Sequence of chain 1.F:
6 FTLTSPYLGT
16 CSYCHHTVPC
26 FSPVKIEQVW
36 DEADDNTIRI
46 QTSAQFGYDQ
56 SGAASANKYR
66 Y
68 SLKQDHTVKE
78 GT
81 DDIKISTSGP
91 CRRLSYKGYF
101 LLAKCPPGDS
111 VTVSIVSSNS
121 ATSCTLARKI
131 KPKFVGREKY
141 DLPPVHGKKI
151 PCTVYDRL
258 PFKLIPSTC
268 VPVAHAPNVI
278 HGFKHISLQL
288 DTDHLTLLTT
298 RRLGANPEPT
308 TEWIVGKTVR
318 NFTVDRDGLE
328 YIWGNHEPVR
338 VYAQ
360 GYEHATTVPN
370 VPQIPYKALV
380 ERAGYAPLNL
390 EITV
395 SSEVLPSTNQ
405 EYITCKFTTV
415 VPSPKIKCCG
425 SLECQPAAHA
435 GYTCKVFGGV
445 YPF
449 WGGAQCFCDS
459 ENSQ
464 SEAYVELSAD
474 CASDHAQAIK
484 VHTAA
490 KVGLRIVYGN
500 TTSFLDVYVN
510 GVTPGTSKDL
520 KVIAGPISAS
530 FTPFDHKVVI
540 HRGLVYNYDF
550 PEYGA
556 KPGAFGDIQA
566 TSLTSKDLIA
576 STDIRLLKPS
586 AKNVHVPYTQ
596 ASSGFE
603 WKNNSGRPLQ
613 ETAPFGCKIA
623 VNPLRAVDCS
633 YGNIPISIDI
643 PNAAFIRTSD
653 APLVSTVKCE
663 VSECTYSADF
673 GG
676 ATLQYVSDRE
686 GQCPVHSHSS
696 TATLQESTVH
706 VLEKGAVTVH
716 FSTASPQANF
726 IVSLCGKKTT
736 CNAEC

Binding-site contacts:
Ligand atom O7 contacts residue ASN318 of chain 1.F at 3.2 Å (h-bond).
Ligand atom C8 contacts residue VAL316 of chain 1.F at 3.8 Å (hydrophobic).
Ligand atom C2 contacts residue ASN318 of chain 1.F at 2.8 Å.
Ligand atom N2 contacts residue ASN318 of chain 1.F at 3.5 Å (h-bond).
Ligand atom C6 contacts residue HIS282 of chain 1.F at 3.4 Å.
Ligand atom C5 contacts residue ASN318 of chain 1.F at 3.5 Å.
Ligand atom C6 contacts residue ASN318 of chain 1.F at 3.8 Å.
Ligand atom O6 contacts residue HIS282 of chain 1.F at 2.9 Å (h-bond).
Ligand atom O6 contacts residue ASN318 of chain 1.F at 4.3 Å.
Ligand atom C5 contacts residue SER284 of chain 1.F at 3.9 Å.
Ligand atom C5 contacts residue HIS282 of chain 1.F at 4.4 Å.
Ligand atom O5 contacts residue SER284 of chain 1.F at 3.2 Å.
Ligand atom C6 contacts residue SER284 of chain 1.F at 4.1 Å.
Ligand atom C1 contacts residue HIS282 of chain 1.F at 4.2 Å.
Ligand atom C8 contacts residue ASN318 of chain 1.F at 4.1 Å.
Ligand atom C1 contacts residue SER284 of chain 1.F at 4.2 Å.
Ligand atom O5 contacts residue ASN318 of chain 1.F at 2.4 Å (h-bond).
Ligand atom C4 contacts residue ASN318 of chain 1.F at 4.2 Å.
Ligand atom C1 contacts residue ASN318 of chain 1.F at 1.5 Å.
Ligand atom C3 contacts residue ASN318 of chain 1.F at 4.0 Å.
Ligand atom C7 contacts residue ASN318 of chain 1.F at 3.4 Å.

This protein binds this small molecule.
Small molecule (SMILES): CC(=O)N[C@H]1[C@H](O[C@H]2[C@H](O)[C@@H](NC(C)=O)CO[C@@H]2CO)O[C@H](CO)[C@@H](O[C@@H]2O[C@H](CO)[C@@H](O)[C@H](O[C@H]3O[C@H](CO)[C@@H](O)[C@H](O)[C@@H]3O)[C@@H]2O)[C@@H]1O